The protein below binds the small molecule below.
Small molecule (SMILES): CC[C@H](C)[C@@H]1NC(=O)[C@H](CC(N)=O)NC(=O)[C@H](C(C)C)NC(=O)CCSCC(=O)CSC[C@@H]2NC(=O)[C@H](CSCC(=O)CSC[C@@H](C(=O)N3CCC[C@@H]3C(N)=O)NC(=O)[C@H](CCCN=C(N)N)NC2=O)NC(=O)[C@H](CCSC)NC1=O

Binding-site contacts:
Ligand atom SD contacts residue GLU228 of chain 1.A at 3.5 Å.
Ligand atom C contacts residue LYS203 of chain 1.A at 3.2 Å.
Ligand atom O contacts residue GLY229 of chain 1.A at 3.0 Å (h-bond).
Ligand atom CG contacts residue GLU107 of chain 1.A at 3.2 Å.
Ligand atom NE contacts residue TRP226 of chain 1.A at 3.5 Å.
Ligand atom CD contacts residue TRP226 of chain 1.A at 3.4 Å (hydrophobic).
Ligand atom NH2 contacts residue GLY229 of chain 1.A at 3.4 Å (h-bond).
Ligand atom SG contacts residue SER225 of chain 1.A at 3.4 Å (h-bond).
Ligand atom O contacts residue LYS203 of chain 1.A at 2.5 Å (salt-bridge).
Ligand atom CB contacts residue CYS202 of chain 1.A at 3.6 Å (hydrophobic).
Ligand atom O contacts residue LYS203 of chain 1.A at 3.4 Å.
Ligand atom C1 contacts residue HIS62 of chain 1.A at 3.6 Å.
Ligand atom ND2 contacts residue GLU107 of chain 1.A at 2.3 Å (salt-bridge).
Ligand atom O contacts residue GLY227 of chain 1.A at 3.3 Å (h-bond).
Ligand atom C1 contacts residue SER225 of chain 1.A at 2.8 Å.
Ligand atom CZ contacts residue ASP200 of chain 1.A at 3.4 Å.
Ligand atom OD1 contacts residue GLU107 of chain 1.A at 3.3 Å (salt-bridge).
Ligand atom CA contacts residue LYS203 of chain 1.A at 3.5 Å.
Ligand atom NE contacts residue GLY227 of chain 1.A at 3.4 Å (h-bond).
Ligand atom CD contacts residue SER206 of chain 1.A at 3.4 Å.
Ligand atom NH2 contacts residue ASP200 of chain 1.A at 2.6 Å (salt-bridge).
Ligand atom O contacts residue ARG44 of chain 1.A at 3.3 Å (salt-bridge).
Ligand atom CB contacts residue GLU107 of chain 1.A at 3.6 Å.
Ligand atom NH1 contacts residue GLY237 of chain 1.A at 3.3 Å.
Ligand atom CA contacts residue CYS202 of chain 1.A at 3.5 Å (hydrophobic).
Ligand atom CA contacts residue SER206 of chain 1.A at 3.3 Å.
Ligand atom N contacts residue LEU46 of chain 1.A at 3.2 Å (h-bond).
Ligand atom C contacts residue GLY227 of chain 1.A at 3.4 Å.
Ligand atom N contacts residue NH41 of chain 1.F at 3.6 Å.
Ligand atom CD1 contacts residue GLY229 of chain 1.A at 3.5 Å.
Ligand atom O contacts residue CYS202 of chain 1.A at 3.5 Å (h-bond).
Ligand atom CE contacts residue TYR180 of chain 1.A at 3.4 Å (hydrophobic).
Ligand atom O contacts residue SER206 of chain 1.A at 3.2 Å (h-bond).
Ligand atom O contacts residue TRP226 of chain 1.A at 3.4 Å.
Ligand atom NH1 contacts residue TRP226 of chain 1.A at 3.6 Å (h-bond).
Ligand atom C2 contacts residue ALA106 of chain 1.A at 3.6 Å (hydrophobic).
Ligand atom CE contacts residue HIS183 of chain 1.A at 3.3 Å.
Ligand atom NH1 contacts residue ASP200 of chain 1.A at 3.0 Å (salt-bridge).
Ligand atom CA contacts residue GLY227 of chain 1.A at 3.3 Å.
Ligand atom O contacts residue GLY227 of chain 1.A at 3.2 Å (h-bond).

Sequence of chain 1.A:
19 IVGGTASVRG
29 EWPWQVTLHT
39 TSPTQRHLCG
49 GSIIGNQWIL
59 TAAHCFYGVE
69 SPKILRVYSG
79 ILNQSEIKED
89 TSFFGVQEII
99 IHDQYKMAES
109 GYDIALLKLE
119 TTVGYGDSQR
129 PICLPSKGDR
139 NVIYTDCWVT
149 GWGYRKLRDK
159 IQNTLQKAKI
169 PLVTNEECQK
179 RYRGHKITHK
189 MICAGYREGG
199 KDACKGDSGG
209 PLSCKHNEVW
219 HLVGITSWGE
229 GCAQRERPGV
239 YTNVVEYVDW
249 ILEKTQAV